Sequence of chain 6.A:
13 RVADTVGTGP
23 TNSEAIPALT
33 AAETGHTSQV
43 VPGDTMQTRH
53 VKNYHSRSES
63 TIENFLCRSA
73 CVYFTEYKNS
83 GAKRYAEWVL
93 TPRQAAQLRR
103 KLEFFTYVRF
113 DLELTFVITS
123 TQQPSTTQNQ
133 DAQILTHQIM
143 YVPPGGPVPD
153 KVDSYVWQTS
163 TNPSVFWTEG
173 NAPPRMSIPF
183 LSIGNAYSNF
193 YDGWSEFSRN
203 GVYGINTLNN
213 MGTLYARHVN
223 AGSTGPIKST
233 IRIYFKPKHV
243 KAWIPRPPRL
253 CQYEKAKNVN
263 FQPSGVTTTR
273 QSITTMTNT

This small molecule binds to this protein.
Small molecule (SMILES): O=C(O)c1ccc(NS(=O)(=O)c2ccc(N3C(=O)c4ccccc4C3=O)cc2)cc1

Sequence of chain 12.C:
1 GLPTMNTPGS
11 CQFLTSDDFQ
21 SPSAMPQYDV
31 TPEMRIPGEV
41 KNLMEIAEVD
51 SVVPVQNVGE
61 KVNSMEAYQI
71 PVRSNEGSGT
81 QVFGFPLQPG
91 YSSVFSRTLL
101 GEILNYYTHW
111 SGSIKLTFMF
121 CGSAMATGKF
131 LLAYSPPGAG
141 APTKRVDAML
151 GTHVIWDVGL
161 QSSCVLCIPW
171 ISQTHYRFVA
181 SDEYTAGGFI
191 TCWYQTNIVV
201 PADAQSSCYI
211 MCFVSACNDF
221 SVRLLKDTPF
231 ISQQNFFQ

Sequence of chain 12.A:
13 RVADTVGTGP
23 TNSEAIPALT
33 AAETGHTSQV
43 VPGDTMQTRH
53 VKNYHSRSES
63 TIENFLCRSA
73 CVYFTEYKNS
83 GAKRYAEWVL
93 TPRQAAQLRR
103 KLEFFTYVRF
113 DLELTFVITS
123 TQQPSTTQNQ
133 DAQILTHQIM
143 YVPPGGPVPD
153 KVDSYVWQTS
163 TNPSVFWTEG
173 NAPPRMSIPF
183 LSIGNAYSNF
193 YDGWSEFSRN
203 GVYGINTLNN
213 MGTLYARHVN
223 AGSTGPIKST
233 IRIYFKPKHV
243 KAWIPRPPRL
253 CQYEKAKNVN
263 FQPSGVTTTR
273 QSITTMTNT

Binding-site contacts:
Ligand atom C6 contacts residue GLN160 of chain 6.A at 2.9 Å.
Ligand atom C4 contacts residue SER156 of chain 6.A at 3.0 Å.
Ligand atom C13 contacts residue PHE76 of chain 12.A at 2.9 Å (hydrophobic).
Ligand atom C5 contacts residue ASP155 of chain 6.A at 2.5 Å.
Ligand atom C7 contacts residue GLN234 of chain 12.C at 2.2 Å.
Ligand atom N1 contacts residue ASP155 of chain 6.A at 2.5 Å (salt-bridge).
Ligand atom O2 contacts residue TYR157 of chain 6.A at 3.4 Å.
Ligand atom O6 contacts residue ARG234 of chain 12.A at 3.4 Å (salt-bridge).
Ligand atom C6 contacts residue TYR157 of chain 6.A at 2.6 Å (hydrophobic).
Ligand atom C12 contacts residue GLN234 of chain 12.C at 2.8 Å.
Ligand atom O2 contacts residue GLN233 of chain 12.C at 2.9 Å (h-bond).
Ligand atom O6 contacts residue GLN160 of chain 6.A at 2.9 Å.
Ligand atom C2 contacts residue SER156 of chain 6.A at 3.6 Å.
Ligand atom O1 contacts residue GLN234 of chain 12.C at 2.6 Å (h-bond).
Ligand atom C8 contacts residue GLN234 of chain 12.C at 2.9 Å.
Ligand atom C3 contacts residue SER156 of chain 6.A at 3.2 Å.
Ligand atom C4 contacts residue TYR157 of chain 6.A at 3.5 Å (hydrophobic).
Ligand atom N1 contacts residue SER156 of chain 6.A at 2.9 Å.
Ligand atom O5 contacts residue ARG234 of chain 12.A at 2.7 Å (salt-bridge).
Ligand atom C14 contacts residue PHE76 of chain 12.A at 3.3 Å (hydrophobic).
Ligand atom C1 contacts residue GLN160 of chain 6.A at 2.6 Å.
Ligand atom C3 contacts residue ASP155 of chain 6.A at 3.0 Å.
Ligand atom N1 contacts residue TYR157 of chain 6.A at 2.5 Å (h-bond).
Ligand atom C1 contacts residue TYR157 of chain 6.A at 3.5 Å (hydrophobic).
Ligand atom C8 contacts residue ASP155 of chain 6.A at 3.7 Å.
Ligand atom C2 contacts residue GLN160 of chain 6.A at 3.5 Å.
Ligand atom C5 contacts residue SER156 of chain 6.A at 2.9 Å.
Ligand atom C21 contacts residue GLN160 of chain 6.A at 3.6 Å.
Ligand atom C5 contacts residue TYR157 of chain 6.A at 2.8 Å (hydrophobic).
Ligand atom C4 contacts residue ASP155 of chain 6.A at 1.9 Å.
Ligand atom O5 contacts residue ARG219 of chain 6.A at 3.5 Å (salt-bridge).
Ligand atom O2 contacts residue GLN234 of chain 12.C at 2.5 Å (h-bond).
Ligand atom C13 contacts residue PHE236 of chain 12.C at 3.4 Å (hydrophobic).
Ligand atom O1 contacts residue GLN233 of chain 12.C at 3.6 Å.
Ligand atom S1 contacts residue GLN234 of chain 12.C at 2.2 Å (h-bond).
Ligand atom C6 contacts residue SER156 of chain 6.A at 3.4 Å.
Ligand atom C21 contacts residue ARG234 of chain 12.A at 3.5 Å.
Ligand atom O4 contacts residue PHE236 of chain 12.C at 2.6 Å.
Ligand atom O4 contacts residue PHE76 of chain 12.A at 2.2 Å.
Ligand atom C20 contacts residue PHE76 of chain 12.A at 3.2 Å (hydrophobic).